This protein binds this small molecule.
Small molecule (SMILES): Oc1cc(CCl)ccc1Oc1ccc(Cl)cc1Cl

Sequence of chain 2.B:
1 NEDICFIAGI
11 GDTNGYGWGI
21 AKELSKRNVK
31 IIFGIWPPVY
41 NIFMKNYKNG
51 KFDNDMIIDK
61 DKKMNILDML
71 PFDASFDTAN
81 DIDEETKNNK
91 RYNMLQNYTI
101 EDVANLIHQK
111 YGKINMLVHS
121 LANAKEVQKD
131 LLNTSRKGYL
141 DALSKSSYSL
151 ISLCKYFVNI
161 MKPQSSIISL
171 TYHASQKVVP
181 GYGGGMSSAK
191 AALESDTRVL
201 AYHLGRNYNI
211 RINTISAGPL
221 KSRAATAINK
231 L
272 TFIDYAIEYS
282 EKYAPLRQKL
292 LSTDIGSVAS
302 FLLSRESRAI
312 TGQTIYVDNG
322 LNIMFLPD

Binding-site contacts:
Ligand atom C14 contacts residue TYR172 of chain 2.B at 3.4 Å (hydrophobic).
Ligand atom O18 contacts residue TYR182 of chain 2.B at 2.5 Å (h-bond).
Ligand atom C3 contacts residue TYR182 of chain 2.B at 3.2 Å (hydrophobic).
Ligand atom O7 contacts residue NAD1 of chain 2.E at 3.2 Å.
Ligand atom C5 contacts residue ILE228 of chain 2.B at 3.9 Å (hydrophobic).
Ligand atom CL15 contacts residue NAD1 of chain 2.E at 2.9 Å.
Ligand atom O18 contacts residue LYS190 of chain 2.B at 3.7 Å.
Ligand atom C8 contacts residue NAD1 of chain 2.E at 3.9 Å.
Ligand atom O18 contacts residue NAD1 of chain 2.E at 2.4 Å (h-bond).
Ligand atom CL17 contacts residue NAD1 of chain 2.E at 3.4 Å.
Ligand atom CL16 contacts residue ALA124 of chain 2.B at 3.5 Å.
Ligand atom C14 contacts residue PHE273 of chain 2.B at 3.9 Å (hydrophobic).
Ligand atom C6 contacts residue ALA225 of chain 2.B at 3.8 Å (hydrophobic).
Ligand atom C12 contacts residue VAL127 of chain 2.B at 3.9 Å (hydrophobic).
Ligand atom C9 contacts residue ALA122 of chain 2.B at 3.7 Å (hydrophobic).
Ligand atom CL17 contacts residue ALA122 of chain 2.B at 3.5 Å.
Ligand atom C6 contacts residue ILE228 of chain 2.B at 3.9 Å (hydrophobic).
Ligand atom C1 contacts residue NAD1 of chain 2.E at 3.5 Å.
Ligand atom CL17 contacts residue ALA224 of chain 2.B at 3.5 Å.
Ligand atom C5 contacts residue ALA225 of chain 2.B at 4.0 Å (hydrophobic).
Ligand atom C9 contacts residue ALA224 of chain 2.B at 3.7 Å (hydrophobic).
Ligand atom C14 contacts residue NAD1 of chain 2.E at 3.7 Å.
Ligand atom CL15 contacts residue ILE274 of chain 2.B at 3.4 Å.
Ligand atom CL16 contacts residue ASN123 of chain 2.B at 3.9 Å.
Ligand atom C3 contacts residue TYR172 of chain 2.B at 3.7 Å (hydrophobic).
Ligand atom C6 contacts residue NAD1 of chain 2.E at 3.5 Å.
Ligand atom C5 contacts residue NAD1 of chain 2.E at 3.3 Å.
Ligand atom C13 contacts residue TYR182 of chain 2.B at 4.2 Å (hydrophobic).
Ligand atom C12 contacts residue ILE228 of chain 2.B at 4.0 Å (hydrophobic).
Ligand atom C2 contacts residue NAD1 of chain 2.E at 3.4 Å.
Ligand atom C4 contacts residue TYR182 of chain 2.B at 3.9 Å (hydrophobic).
Ligand atom CL16 contacts residue VAL127 of chain 2.B at 3.9 Å.
Ligand atom C12 contacts residue MET186 of chain 2.B at 4.0 Å (hydrophobic).
Ligand atom C4 contacts residue NAD1 of chain 2.E at 3.5 Å.
Ligand atom C13 contacts residue ILE228 of chain 2.B at 3.7 Å (hydrophobic).
Ligand atom C3 contacts residue NAD1 of chain 2.E at 3.4 Å.
Ligand atom C10 contacts residue ALA224 of chain 2.B at 4.1 Å (hydrophobic).
Ligand atom C2 contacts residue TYR182 of chain 2.B at 3.3 Å (hydrophobic).
Ligand atom C10 contacts residue ALA122 of chain 2.B at 3.6 Å (hydrophobic).
Ligand atom CL15 contacts residue PRO219 of chain 2.B at 3.5 Å.